Binding-site contacts:
Ligand atom CG contacts residue TYR183 of chain 1.B at 3.5 Å (hydrophobic).
Ligand atom CD contacts residue TYR226 of chain 1.B at 3.8 Å (hydrophobic).
Ligand atom OXT contacts residue ARG89 of chain 1.A at 3.0 Å (salt-bridge).
Ligand atom CD contacts residue PHE123 of chain 1.B at 4.4 Å (hydrophobic).
Ligand atom O contacts residue THR228 of chain 1.B at 2.8 Å (h-bond).
Ligand atom C contacts residue SER153 of chain 1.A at 3.4 Å.
Ligand atom CB contacts residue SER182 of chain 1.B at 4.5 Å.
Ligand atom O contacts residue LEU141 of chain 1.A at 4.2 Å.
Ligand atom C contacts residue THR228 of chain 1.B at 4.0 Å.
Ligand atom N contacts residue PHE87 of chain 1.A at 4.1 Å.
Ligand atom CG contacts residue LEU141 of chain 1.A at 3.8 Å (hydrophobic).
Ligand atom N contacts residue TYR226 of chain 1.B at 3.5 Å.
Ligand atom CB contacts residue TYR183 of chain 1.B at 3.2 Å (hydrophobic).
Ligand atom CG contacts residue SER153 of chain 1.A at 4.0 Å.
Ligand atom N contacts residue GLU181 of chain 1.B at 3.5 Å (salt-bridge).
Ligand atom N contacts residue PHE123 of chain 1.B at 3.6 Å.
Ligand atom OXT contacts residue TYR183 of chain 1.B at 3.8 Å.
Ligand atom OXT contacts residue PHE87 of chain 1.A at 3.6 Å.
Ligand atom O contacts residue TYR226 of chain 1.B at 4.4 Å.
Ligand atom O contacts residue SER153 of chain 1.A at 4.2 Å.
Ligand atom OXT contacts residue SER153 of chain 1.A at 2.7 Å (h-bond).
Ligand atom CD contacts residue PHE87 of chain 1.A at 3.6 Å (hydrophobic).
Ligand atom C contacts residue ARG89 of chain 1.A at 3.5 Å.
Ligand atom CB contacts residue PHE231 of chain 1.B at 3.6 Å (hydrophobic).
Ligand atom CD contacts residue TYR183 of chain 1.B at 3.7 Å (hydrophobic).
Ligand atom C contacts residue LEU141 of chain 1.A at 4.1 Å (hydrophobic).
Ligand atom N contacts residue TYR183 of chain 1.B at 4.2 Å.
Ligand atom N contacts residue SER182 of chain 1.B at 3.7 Å.
Ligand atom CB contacts residue TYR226 of chain 1.B at 4.4 Å (hydrophobic).
Ligand atom C contacts residue TYR183 of chain 1.B at 4.4 Å (hydrophobic).
Ligand atom O contacts residue PHE231 of chain 1.B at 4.1 Å.
Ligand atom CG contacts residue PHE231 of chain 1.B at 4.2 Å (hydrophobic).
Ligand atom O contacts residue ARG89 of chain 1.A at 3.0 Å (salt-bridge).
Ligand atom N contacts residue PHE231 of chain 1.B at 4.2 Å.
Ligand atom C contacts residue PHE87 of chain 1.A at 4.4 Å (hydrophobic).

Sequence of chain 1.A:
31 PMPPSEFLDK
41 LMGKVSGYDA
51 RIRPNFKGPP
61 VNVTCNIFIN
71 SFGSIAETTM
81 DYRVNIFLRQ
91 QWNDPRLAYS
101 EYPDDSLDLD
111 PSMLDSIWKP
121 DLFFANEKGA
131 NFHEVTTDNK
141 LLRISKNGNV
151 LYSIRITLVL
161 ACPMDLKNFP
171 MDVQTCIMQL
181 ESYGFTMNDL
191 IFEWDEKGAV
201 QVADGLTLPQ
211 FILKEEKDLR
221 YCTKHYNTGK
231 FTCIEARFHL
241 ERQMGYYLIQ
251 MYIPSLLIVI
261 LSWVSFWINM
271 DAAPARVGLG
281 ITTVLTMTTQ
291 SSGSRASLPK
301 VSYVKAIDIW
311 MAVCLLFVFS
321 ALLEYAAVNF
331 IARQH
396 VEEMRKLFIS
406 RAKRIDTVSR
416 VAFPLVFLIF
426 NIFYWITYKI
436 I

A small-molecule ligand and the protein it binds are described below.
Small molecule (SMILES): NCCCC(=O)O

Sequence of chain 1.B:
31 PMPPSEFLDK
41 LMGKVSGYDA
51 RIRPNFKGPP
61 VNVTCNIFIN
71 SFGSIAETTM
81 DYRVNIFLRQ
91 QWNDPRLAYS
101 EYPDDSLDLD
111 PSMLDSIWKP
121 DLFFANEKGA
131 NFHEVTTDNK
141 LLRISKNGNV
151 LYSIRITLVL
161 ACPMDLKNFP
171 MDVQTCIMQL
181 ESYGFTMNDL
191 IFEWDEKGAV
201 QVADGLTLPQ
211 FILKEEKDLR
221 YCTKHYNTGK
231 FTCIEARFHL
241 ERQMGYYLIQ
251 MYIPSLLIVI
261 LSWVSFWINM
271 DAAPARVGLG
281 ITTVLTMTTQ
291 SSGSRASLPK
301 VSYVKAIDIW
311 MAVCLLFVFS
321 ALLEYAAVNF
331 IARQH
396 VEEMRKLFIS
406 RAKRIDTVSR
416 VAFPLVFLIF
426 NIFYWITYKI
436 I